Binding-site contacts:
Ligand atom P2 contacts residue SER353 of chain 1.E at 3.6 Å.
Ligand atom C5 contacts residue GLY434 of chain 1.E at 3.4 Å.
Ligand atom O4P contacts residue SER353 of chain 1.E at 2.7 Å (h-bond).
Ligand atom O2 contacts residue LEU347 of chain 1.E at 3.5 Å.
Ligand atom P2 contacts residue THR349 of chain 1.E at 3.7 Å.
Ligand atom C4 contacts residue GLY434 of chain 1.E at 3.3 Å.
Ligand atom O3 contacts residue GLY430 of chain 1.E at 3.2 Å.
Ligand atom O1P contacts residue ARG405 of chain 1.E at 2.4 Å (salt-bridge).
Ligand atom O5P contacts residue THR348 of chain 1.E at 3.6 Å.
Ligand atom C3 contacts residue GLY434 of chain 1.E at 3.5 Å.
Ligand atom O5P contacts residue THR350 of chain 1.E at 2.7 Å (h-bond).
Ligand atom C6 contacts residue LEU347 of chain 1.E at 3.6 Å (hydrophobic).
Ligand atom O3 contacts residue ARG432 of chain 1.E at 2.7 Å (salt-bridge).
Ligand atom O6 contacts residue THR348 of chain 1.E at 3.6 Å.
Ligand atom O4 contacts residue TYR437 of chain 1.E at 2.8 Å (h-bond).
Ligand atom O3 contacts residue TRP398 of chain 1.E at 3.6 Å.
Ligand atom O2P contacts residue GLY434 of chain 1.E at 2.9 Å (h-bond).
Ligand atom O3P contacts residue PRO433 of chain 1.E at 3.8 Å.
Ligand atom O4P contacts residue ARG352 of chain 1.E at 3.8 Å.
Ligand atom O4 contacts residue GLY436 of chain 1.E at 3.7 Å.
Ligand atom O3P contacts residue ARG405 of chain 1.E at 2.9 Å (salt-bridge).
Ligand atom O6P contacts residue SER353 of chain 1.E at 3.6 Å.
Ligand atom O6P contacts residue GLY436 of chain 1.E at 2.9 Å (h-bond).
Ligand atom O6P contacts residue SER435 of chain 1.E at 3.1 Å (h-bond).
Ligand atom O3P contacts residue TRP398 of chain 1.E at 2.7 Å (h-bond).
Ligand atom C3 contacts residue ARG432 of chain 1.E at 3.4 Å.
Ligand atom O2 contacts residue GLY430 of chain 1.E at 3.4 Å (h-bond).
Ligand atom P2 contacts residue THR348 of chain 1.E at 3.5 Å.
Ligand atom O1 contacts residue GLY434 of chain 1.E at 3.8 Å.
Ligand atom O5P contacts residue THR349 of chain 1.E at 3.3 Å (h-bond).
Ligand atom O4 contacts residue THR438 of chain 1.E at 3.5 Å (h-bond).
Ligand atom P2 contacts residue SER435 of chain 1.E at 3.4 Å.
Ligand atom O5P contacts residue SER435 of chain 1.E at 2.6 Å (h-bond).
Ligand atom O4P contacts residue THR348 of chain 1.E at 2.5 Å (h-bond).
Ligand atom C6 contacts residue THR438 of chain 1.E at 3.4 Å.
Ligand atom O6 contacts residue THR349 of chain 1.E at 3.1 Å (h-bond).
Ligand atom O5 contacts residue LEU347 of chain 1.E at 3.6 Å.
Ligand atom C6 contacts residue SER353 of chain 1.E at 3.7 Å.
Ligand atom P1 contacts residue ARG405 of chain 1.E at 3.4 Å.
Ligand atom O4 contacts residue GLY434 of chain 1.E at 2.5 Å (h-bond).

Sequence of chain 1.E:
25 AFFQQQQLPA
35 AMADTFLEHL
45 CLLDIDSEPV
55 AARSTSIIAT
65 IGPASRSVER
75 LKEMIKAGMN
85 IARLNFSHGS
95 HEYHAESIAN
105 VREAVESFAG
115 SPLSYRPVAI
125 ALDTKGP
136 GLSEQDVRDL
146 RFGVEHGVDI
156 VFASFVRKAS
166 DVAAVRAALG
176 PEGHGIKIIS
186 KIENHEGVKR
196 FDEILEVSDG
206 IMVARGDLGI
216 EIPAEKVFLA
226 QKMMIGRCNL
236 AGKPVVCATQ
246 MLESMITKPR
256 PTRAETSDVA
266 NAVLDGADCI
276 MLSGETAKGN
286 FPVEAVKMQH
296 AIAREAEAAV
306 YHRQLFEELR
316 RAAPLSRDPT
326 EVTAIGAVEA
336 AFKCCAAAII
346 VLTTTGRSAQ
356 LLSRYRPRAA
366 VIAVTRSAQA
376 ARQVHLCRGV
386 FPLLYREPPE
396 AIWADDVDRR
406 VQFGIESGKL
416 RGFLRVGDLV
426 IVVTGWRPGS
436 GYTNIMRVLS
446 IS

The protein below binds the small molecule below.
Small molecule (SMILES): O=P(O)(O)OC[C@H]1O[C@](O)(COP(=O)(O)O)[C@@H](O)[C@@H]1O